Binding-site contacts:
Ligand atom CAL contacts residue ALA128 of chain 1.A at 3.6 Å (hydrophobic).
Ligand atom CAL contacts residue ASP139 of chain 1.A at 3.6 Å.
Ligand atom CAC contacts residue SER79 of chain 1.A at 3.3 Å.
Ligand atom OAX contacts residue GLU58 of chain 1.A at 2.4 Å (salt-bridge).
Ligand atom OAV contacts residue TYR81 of chain 1.A at 2.9 Å (h-bond).
Ligand atom CAD contacts residue ASP78 of chain 1.A at 3.5 Å.
Ligand atom CAB contacts residue ASP78 of chain 1.A at 3.8 Å.
Ligand atom OAX contacts residue MN1 of chain 1.B at 1.8 Å.
Ligand atom OAY contacts residue ASP23 of chain 1.A at 3.0 Å (salt-bridge).
Ligand atom CB contacts residue ASP139 of chain 1.A at 3.1 Å.
Ligand atom CAG contacts residue MN1 of chain 1.B at 2.8 Å.
Ligand atom CAH contacts residue MN1 of chain 1.B at 3.2 Å.
Ligand atom CG contacts residue ASP139 of chain 1.A at 3.7 Å.
Ligand atom OAY contacts residue ASP78 of chain 1.A at 2.7 Å (salt-bridge).
Ligand atom CAK contacts residue ASP78 of chain 1.A at 3.4 Å.
Ligand atom N contacts residue HIS129 of chain 1.A at 3.4 Å (h-bond).
Ligand atom OAW contacts residue SER79 of chain 1.A at 2.6 Å (h-bond).
Ligand atom CAG contacts residue GLU58 of chain 1.A at 3.5 Å.
Ligand atom OAY contacts residue GLU58 of chain 1.A at 3.6 Å.
Ligand atom CAT contacts residue GLN80 of chain 1.A at 3.8 Å.
Ligand atom OAZ contacts residue MN1 of chain 1.C at 2.0 Å.
Ligand atom OAW contacts residue GLN80 of chain 1.A at 3.3 Å (h-bond).
Ligand atom OAZ contacts residue ASP139 of chain 1.A at 2.3 Å (salt-bridge).
Ligand atom OAY contacts residue MN1 of chain 1.C at 1.9 Å.
Ligand atom OAX contacts residue ASP78 of chain 1.A at 2.5 Å (salt-bridge).
Ligand atom CAC contacts residue ASP78 of chain 1.A at 3.3 Å.
Ligand atom OAW contacts residue TYR81 of chain 1.A at 3.5 Å (h-bond).
Ligand atom CBA contacts residue ALA128 of chain 1.A at 3.7 Å (hydrophobic).
Ligand atom OAX contacts residue ASP23 of chain 1.A at 3.8 Å.
Ligand atom CAK contacts residue MN1 of chain 1.C at 2.6 Å.
Ligand atom CD1 contacts residue ASP139 of chain 1.A at 3.5 Å.
Ligand atom OAV contacts residue GLN80 of chain 1.A at 3.6 Å (h-bond).
Ligand atom CAC contacts residue GLU58 of chain 1.A at 3.8 Å.
Ligand atom CAG contacts residue ASP78 of chain 1.A at 3.4 Å.
Ligand atom CAB contacts residue SER79 of chain 1.A at 3.3 Å.
Ligand atom CAK contacts residue MN1 of chain 1.B at 2.9 Å.
Ligand atom OAY contacts residue MN1 of chain 1.B at 1.8 Å.
Ligand atom CAN contacts residue ALA128 of chain 1.A at 3.6 Å (hydrophobic).
Ligand atom CAM contacts residue ALA128 of chain 1.A at 3.4 Å (hydrophobic).
Ligand atom CAL contacts residue MN1 of chain 1.C at 2.7 Å.

Sequence of chain 1.A:
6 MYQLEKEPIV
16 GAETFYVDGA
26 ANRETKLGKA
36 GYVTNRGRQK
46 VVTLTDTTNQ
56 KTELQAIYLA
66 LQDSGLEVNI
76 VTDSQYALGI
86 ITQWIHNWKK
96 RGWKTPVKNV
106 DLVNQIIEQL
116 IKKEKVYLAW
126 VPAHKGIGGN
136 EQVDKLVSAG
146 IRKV

The protein below binds the small molecule below.
Small molecule (SMILES): N[C@@H](Cc1ccc(O)c(-c2c(O)c(O)c3c(c2O)C(=O)c2c(cc(O)c(C(=O)O)c2C(=O)O)C3=O)c1)C(=O)O